Sequence of chain 1.C:
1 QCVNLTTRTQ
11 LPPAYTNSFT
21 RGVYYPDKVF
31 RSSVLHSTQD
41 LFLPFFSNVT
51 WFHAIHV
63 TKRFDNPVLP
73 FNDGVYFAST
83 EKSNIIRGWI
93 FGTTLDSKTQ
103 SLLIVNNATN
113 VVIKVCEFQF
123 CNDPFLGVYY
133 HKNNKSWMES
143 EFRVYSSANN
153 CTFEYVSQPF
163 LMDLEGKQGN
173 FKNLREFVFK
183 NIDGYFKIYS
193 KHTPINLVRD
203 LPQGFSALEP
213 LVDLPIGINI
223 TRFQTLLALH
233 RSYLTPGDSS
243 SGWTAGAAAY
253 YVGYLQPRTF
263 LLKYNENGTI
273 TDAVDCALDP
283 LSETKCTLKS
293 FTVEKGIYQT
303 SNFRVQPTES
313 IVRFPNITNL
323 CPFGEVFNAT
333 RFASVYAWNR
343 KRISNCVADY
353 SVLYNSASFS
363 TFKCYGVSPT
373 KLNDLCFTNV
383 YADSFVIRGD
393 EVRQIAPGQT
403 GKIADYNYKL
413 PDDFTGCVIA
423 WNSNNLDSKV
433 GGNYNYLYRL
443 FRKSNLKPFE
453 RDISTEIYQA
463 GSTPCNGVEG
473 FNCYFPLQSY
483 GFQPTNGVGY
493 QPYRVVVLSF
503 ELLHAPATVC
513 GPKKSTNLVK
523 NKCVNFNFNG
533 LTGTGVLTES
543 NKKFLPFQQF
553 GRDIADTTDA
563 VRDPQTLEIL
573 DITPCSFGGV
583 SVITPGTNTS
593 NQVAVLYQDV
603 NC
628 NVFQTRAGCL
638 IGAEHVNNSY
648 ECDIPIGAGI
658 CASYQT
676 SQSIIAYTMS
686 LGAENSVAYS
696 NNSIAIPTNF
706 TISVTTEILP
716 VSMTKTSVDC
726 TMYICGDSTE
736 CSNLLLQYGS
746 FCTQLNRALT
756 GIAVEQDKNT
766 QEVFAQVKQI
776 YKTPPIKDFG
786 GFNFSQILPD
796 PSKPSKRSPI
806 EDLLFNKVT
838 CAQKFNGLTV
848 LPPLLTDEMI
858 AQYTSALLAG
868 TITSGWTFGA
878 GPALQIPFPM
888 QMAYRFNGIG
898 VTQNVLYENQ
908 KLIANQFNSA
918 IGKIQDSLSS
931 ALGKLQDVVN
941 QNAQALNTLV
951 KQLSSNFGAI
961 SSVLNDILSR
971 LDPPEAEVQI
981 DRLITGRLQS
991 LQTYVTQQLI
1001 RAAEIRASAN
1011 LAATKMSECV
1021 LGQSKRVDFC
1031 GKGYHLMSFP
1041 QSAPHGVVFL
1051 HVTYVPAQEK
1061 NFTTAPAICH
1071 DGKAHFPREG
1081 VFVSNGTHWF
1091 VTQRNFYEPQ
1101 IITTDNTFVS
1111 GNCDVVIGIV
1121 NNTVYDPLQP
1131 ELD

The small molecule below binds the protein below.
Small molecule (SMILES): CC(=O)N[C@@H]1[C@@H](O)[C@H](O)[C@@H](CO)O[C@H]1O

Binding-site contacts:
Ligand atom O7 contacts residue ASN590 of chain 1.C at 3.3 Å.
Ligand atom N2 contacts residue ASN590 of chain 1.C at 3.0 Å (h-bond).
Ligand atom C4 contacts residue ASN590 of chain 1.C at 4.2 Å.
Ligand atom O5 contacts residue ASN590 of chain 1.C at 2.3 Å (h-bond).
Ligand atom C5 contacts residue ASN590 of chain 1.C at 3.6 Å.
Ligand atom C8 contacts residue ASN590 of chain 1.C at 4.1 Å.
Ligand atom C7 contacts residue ASN590 of chain 1.C at 3.4 Å.
Ligand atom C3 contacts residue ASN590 of chain 1.C at 3.8 Å.
Ligand atom C1 contacts residue ASN590 of chain 1.C at 1.4 Å.
Ligand atom C2 contacts residue ASN590 of chain 1.C at 2.5 Å.